Sequence of chain 6.H:
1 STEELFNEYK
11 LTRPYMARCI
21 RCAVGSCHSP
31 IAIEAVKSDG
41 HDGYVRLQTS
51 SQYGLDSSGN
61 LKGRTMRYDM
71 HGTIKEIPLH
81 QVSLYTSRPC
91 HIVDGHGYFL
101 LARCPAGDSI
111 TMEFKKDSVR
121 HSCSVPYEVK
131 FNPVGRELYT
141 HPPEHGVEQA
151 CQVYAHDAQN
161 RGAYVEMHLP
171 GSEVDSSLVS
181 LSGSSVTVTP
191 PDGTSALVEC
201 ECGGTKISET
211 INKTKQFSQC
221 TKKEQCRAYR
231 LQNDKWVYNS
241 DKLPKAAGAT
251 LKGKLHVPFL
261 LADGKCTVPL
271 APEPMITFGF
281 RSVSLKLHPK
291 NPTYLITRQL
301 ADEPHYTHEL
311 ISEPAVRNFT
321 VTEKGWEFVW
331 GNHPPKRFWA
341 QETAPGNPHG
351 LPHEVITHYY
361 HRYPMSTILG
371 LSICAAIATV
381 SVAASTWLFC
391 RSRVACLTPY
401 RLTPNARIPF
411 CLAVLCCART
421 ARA

Binding-site contacts:
Ligand atom C6 contacts residue SER284 of chain 6.H at 3.5 Å.
Ligand atom O6 contacts residue ASN318 of chain 6.H at 2.6 Å (h-bond).
Ligand atom C6 contacts residue ASN318 of chain 6.H at 3.2 Å.
Ligand atom O6 contacts residue SER284 of chain 6.H at 2.6 Å (h-bond).

This small molecule binds to this protein.
Small molecule (SMILES): CC(=O)N[C@@H]1[C@@H](O)[C@H](O)[C@@H](CO)O[C@H]1O